This protein binds this small molecule.
Small molecule (SMILES): Nc1ncnc2c1ncn2[C@@H]1O[C@H](COP(=O)(O)O)[C@@H](O)[C@H]1OP(=O)(O)O

Sequence of chain 2.F:
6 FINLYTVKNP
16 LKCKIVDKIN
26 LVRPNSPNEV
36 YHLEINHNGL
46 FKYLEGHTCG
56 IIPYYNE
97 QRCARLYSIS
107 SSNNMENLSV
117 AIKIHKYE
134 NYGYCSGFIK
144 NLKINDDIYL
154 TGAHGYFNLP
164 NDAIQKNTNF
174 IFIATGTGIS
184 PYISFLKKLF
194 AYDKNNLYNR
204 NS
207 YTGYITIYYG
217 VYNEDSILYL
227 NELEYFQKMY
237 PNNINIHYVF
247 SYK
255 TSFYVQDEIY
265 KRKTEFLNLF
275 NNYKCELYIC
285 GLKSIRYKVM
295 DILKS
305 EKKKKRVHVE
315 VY

Binding-site contacts:
Ligand atom C4 contacts residue TYR258 of chain 2.F at 3.4 Å (hydrophobic).
Ligand atom O3' contacts residue SER247 of chain 2.F at 2.7 Å (h-bond).
Ligand atom C2 contacts residue TYR258 of chain 2.F at 3.1 Å (hydrophobic).
Ligand atom N3 contacts residue TYR258 of chain 2.F at 3.2 Å.
Ligand atom C1' contacts residue SER247 of chain 2.F at 3.7 Å.
Ligand atom N6 contacts residue SER288 of chain 2.F at 3.1 Å (h-bond).
Ligand atom O4P contacts residue GLY179 of chain 2.F at 3.6 Å.
Ligand atom C5 contacts residue LEU286 of chain 2.F at 3.7 Å (hydrophobic).
Ligand atom O1P contacts residue TYR258 of chain 2.F at 2.5 Å (h-bond).
Ligand atom O2' contacts residue SER247 of chain 2.F at 3.4 Å.
Ligand atom N9 contacts residue TYR258 of chain 2.F at 3.4 Å.
Ligand atom O3P contacts residue TYR218 of chain 2.F at 3.8 Å.
Ligand atom O5P contacts residue LYS119 of chain 2.F at 3.7 Å.
Ligand atom C3' contacts residue SER247 of chain 2.F at 3.8 Å.
Ligand atom N7 contacts residue TYR258 of chain 2.F at 3.6 Å.
Ligand atom C5 contacts residue TYR258 of chain 2.F at 3.4 Å (hydrophobic).
Ligand atom C8 contacts residue LEU286 of chain 2.F at 3.7 Å (hydrophobic).
Ligand atom N9 contacts residue LEU286 of chain 2.F at 3.4 Å.
Ligand atom C5' contacts residue THR178 of chain 2.F at 3.5 Å.
Ligand atom N1 contacts residue SER288 of chain 2.F at 3.9 Å.
Ligand atom C1' contacts residue TYR258 of chain 2.F at 3.5 Å (hydrophobic).
Ligand atom O4' contacts residue THR178 of chain 2.F at 3.7 Å.
Ligand atom O3' contacts residue VAL217 of chain 2.F at 3.3 Å.
Ligand atom C6 contacts residue SER288 of chain 2.F at 3.8 Å.
Ligand atom N1 contacts residue TYR258 of chain 2.F at 3.6 Å.
Ligand atom C4 contacts residue LEU286 of chain 2.F at 3.5 Å (hydrophobic).
Ligand atom C4' contacts residue GLY216 of chain 2.F at 3.3 Å.
Ligand atom C4' contacts residue SER247 of chain 2.F at 4.0 Å.
Ligand atom N7 contacts residue LEU286 of chain 2.F at 3.9 Å.
Ligand atom O3' contacts residue TYR218 of chain 2.F at 3.3 Å (h-bond).
Ligand atom O6P contacts residue GLY179 of chain 2.F at 3.7 Å.
Ligand atom P1 contacts residue TYR258 of chain 2.F at 3.7 Å.
Ligand atom C4' contacts residue THR178 of chain 2.F at 3.9 Å.
Ligand atom O4' contacts residue LEU286 of chain 2.F at 3.4 Å.
Ligand atom C8 contacts residue TYR258 of chain 2.F at 3.5 Å (hydrophobic).
Ligand atom O2' contacts residue TYR258 of chain 2.F at 3.4 Å.
Ligand atom N3 contacts residue LEU286 of chain 2.F at 3.9 Å.
Ligand atom C5' contacts residue GLY179 of chain 2.F at 3.3 Å.
Ligand atom C5' contacts residue GLY216 of chain 2.F at 3.5 Å.
Ligand atom C6 contacts residue TYR258 of chain 2.F at 3.5 Å (hydrophobic).